Sequence of chain 1.B:
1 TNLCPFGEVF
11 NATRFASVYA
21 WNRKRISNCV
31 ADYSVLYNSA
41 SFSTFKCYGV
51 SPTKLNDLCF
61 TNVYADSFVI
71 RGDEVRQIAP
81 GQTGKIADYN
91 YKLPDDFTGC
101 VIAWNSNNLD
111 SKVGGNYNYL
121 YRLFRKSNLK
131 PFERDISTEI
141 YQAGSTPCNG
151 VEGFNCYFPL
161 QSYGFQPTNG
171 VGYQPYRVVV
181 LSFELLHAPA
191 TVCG

The small molecule below binds the protein below.
Small molecule (SMILES): CC(=O)N[C@@H]1[C@@H](O)[C@H](O)[C@@H](CO)O[C@H]1O

Binding-site contacts:
Ligand atom C1 contacts residue ASN11 of chain 1.B at 1.4 Å.
Ligand atom C2 contacts residue ASN11 of chain 1.B at 2.5 Å.
Ligand atom C7 contacts residue ASN11 of chain 1.B at 4.0 Å.
Ligand atom C3 contacts residue ASN11 of chain 1.B at 3.8 Å.
Ligand atom O5 contacts residue ASN11 of chain 1.B at 2.4 Å (h-bond).
Ligand atom C4 contacts residue ASN11 of chain 1.B at 4.2 Å.
Ligand atom C5 contacts residue ASN11 of chain 1.B at 3.7 Å.
Ligand atom N2 contacts residue ASN11 of chain 1.B at 2.9 Å (h-bond).